Sequence of chain 1.F:
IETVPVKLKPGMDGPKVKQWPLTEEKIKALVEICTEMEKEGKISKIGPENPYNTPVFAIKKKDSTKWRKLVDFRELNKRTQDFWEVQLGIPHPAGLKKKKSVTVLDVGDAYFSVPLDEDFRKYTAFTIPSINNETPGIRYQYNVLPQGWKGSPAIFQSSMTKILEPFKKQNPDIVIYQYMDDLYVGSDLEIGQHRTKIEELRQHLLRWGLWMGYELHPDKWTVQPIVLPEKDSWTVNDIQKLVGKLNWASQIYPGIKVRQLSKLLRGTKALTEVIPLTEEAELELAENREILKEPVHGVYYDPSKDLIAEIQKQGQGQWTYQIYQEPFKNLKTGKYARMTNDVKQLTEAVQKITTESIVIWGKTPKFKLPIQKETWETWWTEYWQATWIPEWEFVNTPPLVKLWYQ

Binding-site contacts:
Ligand atom O3 contacts residue ARG94 of chain 1.F at 3.7 Å.
Ligand atom C5 contacts residue GLU415 of chain 1.F at 3.0 Å.
Ligand atom C6 contacts residue GLU429 of chain 1.F at 4.0 Å.
Ligand atom O6 contacts residue GLU415 of chain 1.F at 3.1 Å (salt-bridge).
Ligand atom O2 contacts residue GLU95 of chain 1.F at 4.0 Å.
Ligand atom C2 contacts residue ARG94 of chain 1.F at 4.2 Å.
Ligand atom O2 contacts residue ASP92 of chain 1.F at 3.5 Å (salt-bridge).
Ligand atom O6 contacts residue GLU429 of chain 1.F at 2.9 Å (salt-bridge).
Ligand atom O6 contacts residue PHE432 of chain 1.F at 4.2 Å.
Ligand atom O3 contacts residue GLU95 of chain 1.F at 2.3 Å (salt-bridge).
Ligand atom C1 contacts residue ARG94 of chain 1.F at 3.8 Å.
Ligand atom C3 contacts residue LYS98 of chain 1.F at 3.8 Å.
Ligand atom C4 contacts residue GLU95 of chain 1.F at 4.2 Å.
Ligand atom C2 contacts residue ASP92 of chain 1.F at 3.6 Å.
Ligand atom O1 contacts residue TRP40 of chain 1.F at 4.2 Å.
Ligand atom O3 contacts residue LYS98 of chain 1.F at 3.2 Å.
Ligand atom C4 contacts residue GLU415 of chain 1.F at 3.8 Å.
Ligand atom O4 contacts residue LYS98 of chain 1.F at 2.6 Å (salt-bridge).
Ligand atom C5 contacts residue ARG94 of chain 1.F at 4.2 Å.
Ligand atom O1 contacts residue VAL37 of chain 1.F at 3.5 Å.
Ligand atom O4 contacts residue GLU429 of chain 1.F at 3.5 Å (salt-bridge).
Ligand atom C6 contacts residue ARG94 of chain 1.F at 3.9 Å.
Ligand atom O6 contacts residue ARG94 of chain 1.F at 3.4 Å (salt-bridge).
Ligand atom O6 contacts residue TRP430 of chain 1.F at 2.8 Å (h-bond).
Ligand atom O6 contacts residue TRP430 of chain 1.F at 3.8 Å.
Ligand atom O2 contacts residue VAL37 of chain 1.F at 3.6 Å.
Ligand atom O5 contacts residue ARG94 of chain 1.F at 3.4 Å (salt-bridge).
Ligand atom C6 contacts residue GLU415 of chain 1.F at 3.3 Å.
Ligand atom C4 contacts residue LYS98 of chain 1.F at 3.6 Å.
Ligand atom O4 contacts residue LYS411 of chain 1.F at 3.3 Å.
Ligand atom C2 contacts residue GLU95 of chain 1.F at 4.3 Å.
Ligand atom C1 contacts residue ASP92 of chain 1.F at 4.2 Å.
Ligand atom C1 contacts residue VAL37 of chain 1.F at 3.4 Å (hydrophobic).
Ligand atom O4 contacts residue GLU415 of chain 1.F at 3.4 Å (salt-bridge).
Ligand atom C6 contacts residue TRP430 of chain 1.F at 3.8 Å (hydrophobic).
Ligand atom C3 contacts residue GLU95 of chain 1.F at 3.2 Å.
Ligand atom O5 contacts residue GLU415 of chain 1.F at 4.1 Å.
Ligand atom O4 contacts residue GLU95 of chain 1.F at 4.0 Å.
Ligand atom C6 contacts residue TRP430 of chain 1.F at 3.2 Å (hydrophobic).
Ligand atom C4 contacts residue GLU429 of chain 1.F at 4.1 Å.

This small molecule binds to this protein.
Small molecule (SMILES): OC[C@H]1O[C@@](CO)(O[C@H]2O[C@H](CO)[C@@H](O)[C@H](O)[C@H]2O)[C@@H](O)[C@@H]1O